Sequence of chain 1.A:
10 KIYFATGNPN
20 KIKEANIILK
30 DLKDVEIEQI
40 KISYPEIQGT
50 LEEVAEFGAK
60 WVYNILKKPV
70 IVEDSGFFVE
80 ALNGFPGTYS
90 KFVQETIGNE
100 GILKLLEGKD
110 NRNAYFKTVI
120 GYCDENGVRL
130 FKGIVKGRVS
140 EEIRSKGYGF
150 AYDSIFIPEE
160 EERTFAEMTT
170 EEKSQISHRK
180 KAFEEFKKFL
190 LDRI

Binding-site contacts:
Ligand atom N6 contacts residue ASN19 of chain 1.A at 3.5 Å (h-bond).
Ligand atom O1G contacts residue GLY75 of chain 1.A at 3.1 Å.
Ligand atom O2' contacts residue ASN19 of chain 1.A at 3.4 Å (h-bond).
Ligand atom C2 contacts residue ASN19 of chain 1.A at 3.6 Å.
Ligand atom O1A contacts residue LYS90 of chain 1.A at 3.3 Å (salt-bridge).
Ligand atom C4 contacts residue ASN17 of chain 1.A at 3.5 Å.
Ligand atom O3' contacts residue GLU23 of chain 1.A at 3.0 Å (salt-bridge).
Ligand atom N7 contacts residue ASN19 of chain 1.A at 3.4 Å (h-bond).
Ligand atom C4 contacts residue PHE149 of chain 1.A at 3.5 Å (hydrophobic).
Ligand atom O2A contacts residue ASP152 of chain 1.A at 3.3 Å (salt-bridge).
Ligand atom C1' contacts residue ASN17 of chain 1.A at 3.5 Å.
Ligand atom C5 contacts residue PHE149 of chain 1.A at 3.4 Å (hydrophobic).
Ligand atom N3 contacts residue PHE149 of chain 1.A at 3.7 Å.
Ligand atom O1G contacts residue SER74 of chain 1.A at 3.5 Å.
Ligand atom O2B contacts residue HIS177 of chain 1.A at 2.5 Å (h-bond).
Ligand atom PG contacts residue LYS90 of chain 1.A at 3.5 Å.
Ligand atom C6 contacts residue PHE149 of chain 1.A at 3.5 Å (hydrophobic).
Ligand atom O1A contacts residue PHE149 of chain 1.A at 3.6 Å.
Ligand atom O5' contacts residue PHE149 of chain 1.A at 3.6 Å.
Ligand atom O2B contacts residue SER74 of chain 1.A at 3.5 Å.
Ligand atom C5 contacts residue ASN19 of chain 1.A at 2.9 Å.
Ligand atom O2G contacts residue LYS90 of chain 1.A at 2.7 Å.
Ligand atom C3' contacts residue ARG178 of chain 1.A at 3.3 Å.
Ligand atom O2' contacts residue LYS20 of chain 1.A at 3.3 Å (salt-bridge).
Ligand atom C2 contacts residue ASN17 of chain 1.A at 3.3 Å.
Ligand atom N1 contacts residue ASN19 of chain 1.A at 3.4 Å (h-bond).
Ligand atom O1B contacts residue SER74 of chain 1.A at 3.5 Å.
Ligand atom PG contacts residue SER89 of chain 1.A at 3.7 Å.
Ligand atom O3G contacts residue PHE115 of chain 1.A at 3.1 Å.
Ligand atom N3 contacts residue ASN17 of chain 1.A at 2.5 Å (h-bond).
Ligand atom O1B contacts residue ARG178 of chain 1.A at 2.8 Å (salt-bridge).
Ligand atom O2G contacts residue SER89 of chain 1.A at 2.8 Å (h-bond).
Ligand atom O1G contacts residue PHE115 of chain 1.A at 3.7 Å.
Ligand atom N3 contacts residue ASN19 of chain 1.A at 3.7 Å.
Ligand atom N9 contacts residue ASN19 of chain 1.A at 3.7 Å.
Ligand atom O3' contacts residue ARG178 of chain 1.A at 2.3 Å (salt-bridge).
Ligand atom O2A contacts residue PHE149 of chain 1.A at 3.7 Å.
Ligand atom N3B contacts residue LYS90 of chain 1.A at 3.5 Å (salt-bridge).
Ligand atom C4 contacts residue ASN19 of chain 1.A at 3.2 Å.
Ligand atom C6 contacts residue ASN19 of chain 1.A at 3.0 Å.

The small molecule below binds the protein below.
Small molecule (SMILES): Nc1ncnc2c1ncn2[C@@H]1O[C@H](CO[P](=O)(O)O[P](=O)(O)NP(=O)(O)O)[C@@H](O)[C@H]1O